A protein and the small-molecule ligand that binds it are described below.
Small molecule (SMILES): CCCC(=O)N[C@H]1CCOC1=O

Sequence of chain 1.D:
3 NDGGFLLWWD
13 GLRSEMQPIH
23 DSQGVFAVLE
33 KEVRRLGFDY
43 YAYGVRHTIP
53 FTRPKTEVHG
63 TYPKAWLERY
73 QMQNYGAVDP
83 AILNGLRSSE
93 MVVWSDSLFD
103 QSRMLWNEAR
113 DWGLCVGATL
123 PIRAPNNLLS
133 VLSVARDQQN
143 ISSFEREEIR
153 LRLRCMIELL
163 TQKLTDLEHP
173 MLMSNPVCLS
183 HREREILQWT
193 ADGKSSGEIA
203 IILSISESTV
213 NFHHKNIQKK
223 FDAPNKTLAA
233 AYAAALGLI

Binding-site contacts:
Ligand atom C10 contacts residue ILE84 of chain 1.D at 3.8 Å (hydrophobic).
Ligand atom OAP contacts residue LEU116 of chain 1.D at 4.3 Å.
Ligand atom OAP contacts residue LEU107 of chain 1.D at 4.4 Å.
Ligand atom N7 contacts residue TRP96 of chain 1.D at 4.3 Å.
Ligand atom C1 contacts residue TRP96 of chain 1.D at 3.5 Å (hydrophobic).
Ligand atom N7 contacts residue ALA83 of chain 1.D at 4.2 Å.
Ligand atom N7 contacts residue SER135 of chain 1.D at 4.4 Å.
Ligand atom C5 contacts residue TRP96 of chain 1.D at 3.6 Å (hydrophobic).
Ligand atom O9 contacts residue SER135 of chain 1.D at 3.3 Å (h-bond).
Ligand atom OAP contacts residue TRP68 of chain 1.D at 4.2 Å.
Ligand atom O9 contacts residue TRP96 of chain 1.D at 4.2 Å.
Ligand atom C4 contacts residue PHE101 of chain 1.D at 3.9 Å (hydrophobic).
Ligand atom O6 contacts residue TYR72 of chain 1.D at 4.1 Å.
Ligand atom C2 contacts residue ASP81 of chain 1.D at 4.3 Å.
Ligand atom OAP contacts residue TRP96 of chain 1.D at 4.4 Å.
Ligand atom C8 contacts residue ASP81 of chain 1.D at 3.8 Å.
Ligand atom O9 contacts residue TYR64 of chain 1.D at 3.5 Å (h-bond).
Ligand atom C8 contacts residue THR121 of chain 1.D at 4.4 Å.
Ligand atom C8 contacts residue SER135 of chain 1.D at 3.6 Å.
Ligand atom C10 contacts residue SER135 of chain 1.D at 3.8 Å.
Ligand atom C11 contacts residue ILE84 of chain 1.D at 4.2 Å (hydrophobic).
Ligand atom O6 contacts residue TRP68 of chain 1.D at 3.6 Å.
Ligand atom C4 contacts residue TRP96 of chain 1.D at 3.8 Å (hydrophobic).
Ligand atom O6 contacts residue TYR64 of chain 1.D at 4.3 Å.
Ligand atom C1 contacts residue ASP81 of chain 1.D at 4.2 Å.
Ligand atom C13 contacts residue GLY46 of chain 1.D at 4.0 Å.
Ligand atom O6 contacts residue ASP81 of chain 1.D at 4.2 Å.
Ligand atom C13 contacts residue VAL133 of chain 1.D at 3.7 Å (hydrophobic).
Ligand atom O9 contacts residue ALA44 of chain 1.D at 4.2 Å.
Ligand atom C5 contacts residue ASP81 of chain 1.D at 4.4 Å.
Ligand atom C4 contacts residue TRP108 of chain 1.D at 4.0 Å (hydrophobic).
Ligand atom C4 contacts residue ALA111 of chain 1.D at 3.9 Å (hydrophobic).
Ligand atom C2 contacts residue TRP68 of chain 1.D at 4.5 Å (hydrophobic).
Ligand atom N7 contacts residue ASP81 of chain 1.D at 3.2 Å (salt-bridge).
Ligand atom OAP contacts residue ALA111 of chain 1.D at 3.5 Å.
Ligand atom C5 contacts residue PHE101 of chain 1.D at 3.6 Å (hydrophobic).
Ligand atom C13 contacts residue ILE84 of chain 1.D at 3.4 Å (hydrophobic).
Ligand atom C11 contacts residue SER135 of chain 1.D at 3.6 Å.
Ligand atom C10 contacts residue ASP81 of chain 1.D at 3.6 Å.
Ligand atom C2 contacts residue TRP96 of chain 1.D at 4.5 Å (hydrophobic).